Sequence of chain 1.C:
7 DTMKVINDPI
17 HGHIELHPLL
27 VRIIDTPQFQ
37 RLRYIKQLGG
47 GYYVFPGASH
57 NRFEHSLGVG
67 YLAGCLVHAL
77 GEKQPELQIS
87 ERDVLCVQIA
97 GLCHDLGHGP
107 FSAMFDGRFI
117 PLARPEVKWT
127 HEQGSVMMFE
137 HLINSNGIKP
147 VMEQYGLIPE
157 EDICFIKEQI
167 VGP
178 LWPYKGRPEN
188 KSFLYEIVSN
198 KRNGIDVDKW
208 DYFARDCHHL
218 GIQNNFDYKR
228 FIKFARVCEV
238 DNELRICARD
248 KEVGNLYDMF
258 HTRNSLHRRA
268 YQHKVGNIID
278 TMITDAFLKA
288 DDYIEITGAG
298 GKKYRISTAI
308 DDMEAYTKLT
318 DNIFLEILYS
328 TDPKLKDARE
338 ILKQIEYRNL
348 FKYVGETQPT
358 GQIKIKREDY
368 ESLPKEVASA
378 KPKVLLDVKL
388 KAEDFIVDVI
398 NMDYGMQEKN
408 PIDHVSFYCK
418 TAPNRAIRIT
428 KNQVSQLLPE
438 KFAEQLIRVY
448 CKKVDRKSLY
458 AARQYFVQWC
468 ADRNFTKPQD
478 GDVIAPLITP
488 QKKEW

Binding-site contacts:
Ligand atom O2G contacts residue MG1 of chain 1.Z at 1.9 Å.
Ligand atom N6 contacts residue ARG266 of chain 1.D at 3.4 Å.
Ligand atom C5 contacts residue ARG227 of chain 1.A at 3.5 Å.
Ligand atom C3' contacts residue GTP1 of chain 1.BA at 3.4 Å.
Ligand atom PG contacts residue MG1 of chain 1.Z at 3.2 Å.
Ligand atom PB contacts residue LYS271 of chain 1.D at 3.5 Å.
Ligand atom N3A contacts residue LYS248 of chain 1.A at 3.5 Å (salt-bridge).
Ligand atom O1A contacts residue ARG227 of chain 1.A at 2.8 Å (salt-bridge).
Ligand atom O4' contacts residue ARG227 of chain 1.A at 3.0 Å (salt-bridge).
Ligand atom C4' contacts residue GTP1 of chain 1.BA at 3.5 Å.
Ligand atom C1' contacts residue PHE51 of chain 1.D at 3.5 Å (hydrophobic).
Ligand atom N9 contacts residue ARG227 of chain 1.A at 3.5 Å (salt-bridge).
Ligand atom O2G contacts residue GTP1 of chain 1.BA at 2.9 Å (h-bond).
Ligand atom C2 contacts residue ASN13 of chain 1.C at 3.4 Å.
Ligand atom C2' contacts residue VAL50 of chain 1.D at 3.6 Å (hydrophobic).
Ligand atom O2A contacts residue LYS271 of chain 1.D at 3.5 Å (salt-bridge).
Ligand atom O1G contacts residue ARG246 of chain 1.A at 3.0 Å (salt-bridge).
Ligand atom C5' contacts residue VAL11 of chain 1.C at 3.3 Å (hydrophobic).
Ligand atom O1B contacts residue MG1 of chain 1.Z at 1.9 Å.
Ligand atom O2B contacts residue HIS270 of chain 1.D at 3.2 Å.
Ligand atom O2A contacts residue HIS270 of chain 1.D at 2.8 Å (h-bond).
Ligand atom C5' contacts residue GTP1 of chain 1.BA at 3.4 Å.
Ligand atom O3B contacts residue LYS271 of chain 1.D at 2.9 Å (salt-bridge).
Ligand atom N3 contacts residue ASN13 of chain 1.C at 3.0 Å (h-bond).
Ligand atom O3' contacts residue VAL50 of chain 1.D at 2.7 Å (h-bond).
Ligand atom O3' contacts residue ASN13 of chain 1.C at 2.9 Å (h-bond).
Ligand atom O1G contacts residue LYS248 of chain 1.A at 3.2 Å (salt-bridge).
Ligand atom C4 contacts residue ARG227 of chain 1.A at 3.4 Å.
Ligand atom O2B contacts residue LYS271 of chain 1.D at 2.7 Å (salt-bridge).
Ligand atom O3G contacts residue ARG246 of chain 1.A at 2.7 Å (salt-bridge).
Ligand atom C3' contacts residue VAL50 of chain 1.D at 3.3 Å (hydrophobic).
Ligand atom C2' contacts residue PHE51 of chain 1.D at 3.6 Å (hydrophobic).
Ligand atom N6 contacts residue ASN252 of chain 1.A at 3.1 Å (h-bond).
Ligand atom O1B contacts residue GTP1 of chain 1.BA at 2.7 Å (h-bond).
Ligand atom O2G contacts residue LYS417 of chain 1.A at 2.9 Å (salt-bridge).
Ligand atom N7 contacts residue ARG227 of chain 1.A at 3.5 Å (salt-bridge).
Ligand atom O1A contacts residue LYS248 of chain 1.A at 2.8 Å (salt-bridge).
Ligand atom O3B contacts residue MG1 of chain 1.Z at 3.4 Å.
Ligand atom N9 contacts residue PHE51 of chain 1.D at 3.5 Å.
Ligand atom PB contacts residue MG1 of chain 1.Z at 3.2 Å.

A small-molecule ligand and the protein it binds are described below.
Small molecule (SMILES): Nc1ncnc2c1ncn2[C@H]1C[C@H](O)[C@@H](CO[P](=O)(O)N[P](=O)(O)OP(=O)(O)O)O1

Sequence of chain 1.D:
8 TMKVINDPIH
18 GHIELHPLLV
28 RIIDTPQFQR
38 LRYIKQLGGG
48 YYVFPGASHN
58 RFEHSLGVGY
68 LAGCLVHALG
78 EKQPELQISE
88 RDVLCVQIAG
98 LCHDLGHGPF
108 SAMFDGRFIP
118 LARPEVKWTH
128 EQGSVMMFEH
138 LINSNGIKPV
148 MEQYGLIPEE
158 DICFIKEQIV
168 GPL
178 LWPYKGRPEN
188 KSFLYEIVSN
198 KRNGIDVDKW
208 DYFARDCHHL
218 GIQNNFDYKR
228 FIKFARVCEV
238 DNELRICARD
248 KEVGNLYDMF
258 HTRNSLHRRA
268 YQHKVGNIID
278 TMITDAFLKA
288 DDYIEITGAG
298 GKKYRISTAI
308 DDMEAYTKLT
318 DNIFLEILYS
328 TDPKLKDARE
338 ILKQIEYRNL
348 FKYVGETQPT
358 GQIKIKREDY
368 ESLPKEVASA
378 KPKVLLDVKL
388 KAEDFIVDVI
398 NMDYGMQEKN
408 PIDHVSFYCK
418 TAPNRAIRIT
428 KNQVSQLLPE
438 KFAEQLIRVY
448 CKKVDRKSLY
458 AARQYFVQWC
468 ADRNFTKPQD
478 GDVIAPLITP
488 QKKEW

Sequence of chain 1.A:
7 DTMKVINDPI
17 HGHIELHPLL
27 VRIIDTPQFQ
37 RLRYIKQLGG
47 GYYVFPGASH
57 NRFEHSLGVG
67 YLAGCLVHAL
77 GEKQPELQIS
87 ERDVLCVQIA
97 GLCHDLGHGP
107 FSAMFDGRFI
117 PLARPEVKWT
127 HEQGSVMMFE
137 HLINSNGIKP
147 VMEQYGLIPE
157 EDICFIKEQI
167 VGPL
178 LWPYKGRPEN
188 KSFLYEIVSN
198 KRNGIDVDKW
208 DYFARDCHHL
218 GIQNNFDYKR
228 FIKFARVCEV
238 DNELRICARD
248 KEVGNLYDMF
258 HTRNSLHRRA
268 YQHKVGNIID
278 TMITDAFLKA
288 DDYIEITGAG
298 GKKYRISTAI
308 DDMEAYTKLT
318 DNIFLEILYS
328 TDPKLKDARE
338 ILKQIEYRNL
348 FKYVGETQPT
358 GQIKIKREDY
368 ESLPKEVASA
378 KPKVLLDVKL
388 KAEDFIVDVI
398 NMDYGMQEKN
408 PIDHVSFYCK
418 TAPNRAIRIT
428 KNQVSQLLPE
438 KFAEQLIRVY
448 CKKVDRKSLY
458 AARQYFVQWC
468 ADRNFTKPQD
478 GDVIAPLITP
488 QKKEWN